Binding-site contacts:
Ligand atom C8 contacts residue PHE308 of chain 1.A at 3.7 Å (hydrophobic).
Ligand atom O1 contacts residue TYR95 of chain 1.A at 3.4 Å (h-bond).
Ligand atom C18 contacts residue MET293 of chain 1.A at 3.9 Å (hydrophobic).
Ligand atom C19 contacts residue PRO292 of chain 1.A at 4.0 Å (hydrophobic).
Ligand atom C6 contacts residue ILE272 of chain 1.A at 3.9 Å (hydrophobic).
Ligand atom C1 contacts residue GLN305 of chain 1.A at 3.6 Å.
Ligand atom C3 contacts residue ASN257 of chain 1.A at 4.0 Å.
Ligand atom O4 contacts residue TRP268 of chain 1.A at 3.5 Å.
Ligand atom C9 contacts residue PHE308 of chain 1.A at 3.5 Å (hydrophobic).
Ligand atom C1 contacts residue ILE272 of chain 1.A at 3.6 Å (hydrophobic).
Ligand atom C3 contacts residue THR269 of chain 1.A at 3.6 Å.
Ligand atom O4 contacts residue ASN257 of chain 1.A at 3.8 Å.
Ligand atom O4 contacts residue TYR265 of chain 1.A at 3.4 Å.
Ligand atom O2 contacts residue PHE308 of chain 1.A at 3.8 Å.
Ligand atom C6 contacts residue PHE308 of chain 1.A at 3.4 Å (hydrophobic).
Ligand atom C20 contacts residue MET293 of chain 1.A at 3.6 Å (hydrophobic).
Ligand atom C2 contacts residue PHE308 of chain 1.A at 4.0 Å (hydrophobic).
Ligand atom O3 contacts residue MET273 of chain 1.A at 4.0 Å.
Ligand atom C3 contacts residue ILE272 of chain 1.A at 4.0 Å (hydrophobic).
Ligand atom C5 contacts residue PHE308 of chain 1.A at 3.8 Å (hydrophobic).
Ligand atom C5 contacts residue ASN257 of chain 1.A at 4.0 Å.
Ligand atom C2 contacts residue GLN305 of chain 1.A at 3.3 Å.
Ligand atom C2 contacts residue THR269 of chain 1.A at 3.5 Å.
Ligand atom O2 contacts residue PHE276 of chain 1.A at 3.6 Å.
Ligand atom C11 contacts residue PHE308 of chain 1.A at 3.7 Å (hydrophobic).
Ligand atom O4 contacts residue THR269 of chain 1.A at 2.7 Å (h-bond).
Ligand atom O1 contacts residue ASN257 of chain 1.A at 3.9 Å.
Ligand atom O3 contacts residue ILE272 of chain 1.A at 4.0 Å.
Ligand atom O6 contacts residue MET209 of chain 1.A at 3.6 Å.
Ligand atom C4 contacts residue ASN257 of chain 1.A at 3.1 Å.
Ligand atom C2 contacts residue ILE272 of chain 1.A at 3.7 Å (hydrophobic).
Ligand atom C19 contacts residue EDO1 of chain 1.F at 3.8 Å.
Ligand atom O3 contacts residue PHE308 of chain 1.A at 3.6 Å.
Ligand atom C15 contacts residue PHE276 of chain 1.A at 3.9 Å (hydrophobic).
Ligand atom C1 contacts residue PHE308 of chain 1.A at 3.5 Å (hydrophobic).
Ligand atom O2 contacts residue MET293 of chain 1.A at 3.9 Å.
Ligand atom C7 contacts residue PHE308 of chain 1.A at 4.0 Å (hydrophobic).
Ligand atom O3 contacts residue GLN305 of chain 1.A at 2.8 Å (h-bond).
Ligand atom C10 contacts residue PHE276 of chain 1.A at 4.0 Å (hydrophobic).
Ligand atom C13 contacts residue MET209 of chain 1.A at 3.8 Å (hydrophobic).

Sequence of chain 1.A:
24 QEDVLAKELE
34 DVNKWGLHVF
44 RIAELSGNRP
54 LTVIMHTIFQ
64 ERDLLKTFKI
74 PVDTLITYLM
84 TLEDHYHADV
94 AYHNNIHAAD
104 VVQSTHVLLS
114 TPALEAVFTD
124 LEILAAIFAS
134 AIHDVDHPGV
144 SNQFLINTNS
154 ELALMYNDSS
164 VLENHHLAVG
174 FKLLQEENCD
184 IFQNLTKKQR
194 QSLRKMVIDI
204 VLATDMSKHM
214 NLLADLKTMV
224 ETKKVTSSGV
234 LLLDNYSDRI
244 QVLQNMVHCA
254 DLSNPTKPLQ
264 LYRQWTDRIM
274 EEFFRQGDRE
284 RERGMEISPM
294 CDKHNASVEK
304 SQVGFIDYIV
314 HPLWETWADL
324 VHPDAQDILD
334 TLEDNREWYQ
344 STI

A protein and the small-molecule ligand that binds it are described below.
Small molecule (SMILES): CC(C)=CCc1cc(-c2coc3cc(O)cc(O)c3c2=O)cc(O)c1O